Binding-site contacts:
Ligand atom OP1 contacts residue GLY81 of chain 1.LA at 3.7 Å.

Sequence of chain 1.LA:
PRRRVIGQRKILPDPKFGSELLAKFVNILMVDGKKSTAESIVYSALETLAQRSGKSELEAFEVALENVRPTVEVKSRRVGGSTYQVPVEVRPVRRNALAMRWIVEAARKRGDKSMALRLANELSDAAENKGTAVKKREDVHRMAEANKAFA

A small-molecule ligand and the protein it binds are described below.
Small molecule (SMILES): Nc1ccn([C@@H]2O[C@H](COP(=O)=O)[C@@H](O[P](=O)(O)OC[C@H]3O[C@@H](n4ccc(N)nc4=O)[C@H](O)[C@@H]3O[P](=O)(O)OC[C@H]3O[C@@H](n4cnc5c(=O)nc(N)[nH]c54)[C@H](O)[C@@H]3O[P](=O)(O)OC[C@H]3O[C@@H](n4ccc(N)nc4=O)[C@H](O)[C@@H]3O[P](=O)(O)OC[C@H]3O[C@@H](n4ccc(N)nc4=O)[C@H](O)[C@@H]3O[P](=O)(O)OC[C@H]3O[C@@H](n4cnc5c(=O)nc(N)[nH]c54)[C@H](O)[C@@H]3O)[C@H]2O)c(=O)n1